Binding-site contacts:
Ligand atom OG contacts residue ARG181 of chain 1.F at 3.2 Å (salt-bridge).
Ligand atom CZ contacts residue THR179 of chain 1.F at 3.9 Å.
Ligand atom CB contacts residue ACE1 of chain 1.T at 3.1 Å.
Ligand atom N contacts residue NH21 of chain 1.U at 3.3 Å (h-bond).
Ligand atom O contacts residue LEU262 of chain 1.F at 3.6 Å.
Ligand atom C contacts residue NH21 of chain 1.U at 1.4 Å.
Ligand atom CB contacts residue ARG181 of chain 1.F at 3.8 Å.
Ligand atom CD2 contacts residue PRO360 of chain 1.F at 3.6 Å (hydrophobic).
Ligand atom CA contacts residue ARG181 of chain 1.F at 4.0 Å.
Ligand atom CD1 contacts residue LEU184 of chain 1.F at 3.6 Å (hydrophobic).
Ligand atom CB contacts residue NH21 of chain 1.U at 3.2 Å.
Ligand atom CD1 contacts residue LEU262 of chain 1.F at 3.3 Å (hydrophobic).
Ligand atom C contacts residue MET391 of chain 1.F at 4.0 Å (hydrophobic).
Ligand atom CG contacts residue ARG181 of chain 1.F at 4.0 Å.
Ligand atom CD1 contacts residue PHE182 of chain 1.F at 3.5 Å (hydrophobic).
Ligand atom CG contacts residue PHE182 of chain 1.F at 3.7 Å (hydrophobic).
Ligand atom N contacts residue ARG181 of chain 1.F at 2.9 Å (salt-bridge).
Ligand atom CA contacts residue NH21 of chain 1.U at 2.7 Å.
Ligand atom O contacts residue MET391 of chain 1.F at 3.3 Å.
Ligand atom NE2 contacts residue PRO392 of chain 1.F at 3.7 Å.
Ligand atom CE1 contacts residue LEU262 of chain 1.F at 3.5 Å (hydrophobic).
Ligand atom CA contacts residue ACE1 of chain 1.T at 2.4 Å.
Ligand atom CG contacts residue PRO392 of chain 1.F at 3.6 Å (hydrophobic).
Ligand atom NE2 contacts residue MET391 of chain 1.F at 2.7 Å (h-bond).
Ligand atom CZ contacts residue ARG181 of chain 1.F at 4.0 Å.
Ligand atom CZ contacts residue PRO257 of chain 1.F at 3.9 Å (hydrophobic).
Ligand atom CD1 contacts residue ARG183 of chain 1.F at 3.5 Å.
Ligand atom CD contacts residue MET391 of chain 1.F at 3.9 Å (hydrophobic).
Ligand atom CB contacts residue ARG181 of chain 1.F at 3.7 Å.
Ligand atom N contacts residue ACE1 of chain 1.T at 1.3 Å.
Ligand atom O contacts residue PHE182 of chain 1.F at 3.5 Å.
Ligand atom O contacts residue NH21 of chain 1.U at 2.3 Å (h-bond).
Ligand atom C contacts residue ARG181 of chain 1.F at 3.6 Å.
Ligand atom CD contacts residue MET391 of chain 1.F at 4.0 Å (hydrophobic).
Ligand atom CA contacts residue ARG181 of chain 1.F at 3.4 Å.
Ligand atom C contacts residue ACE1 of chain 1.T at 3.7 Å.
Ligand atom O contacts residue PHE182 of chain 1.F at 4.0 Å.
Ligand atom OE1 contacts residue MET391 of chain 1.F at 3.6 Å.
Ligand atom CD2 contacts residue MET391 of chain 1.F at 3.6 Å (hydrophobic).
Ligand atom OE1 contacts residue TYR337 of chain 1.F at 3.5 Å.

A protein and the small-molecule ligand that binds it are described below.
Small molecule (SMILES): CC(C)C[C@H](NC(=O)[C@H](CO)NC(=O)[C@H](CCC(=O)O)NC(=O)[C@@H](N)CCC(N)=O)C(=O)N[C@@H](Cc1ccccc1)C(=O)N[C@@H](C)CO

Sequence of chain 1.F:
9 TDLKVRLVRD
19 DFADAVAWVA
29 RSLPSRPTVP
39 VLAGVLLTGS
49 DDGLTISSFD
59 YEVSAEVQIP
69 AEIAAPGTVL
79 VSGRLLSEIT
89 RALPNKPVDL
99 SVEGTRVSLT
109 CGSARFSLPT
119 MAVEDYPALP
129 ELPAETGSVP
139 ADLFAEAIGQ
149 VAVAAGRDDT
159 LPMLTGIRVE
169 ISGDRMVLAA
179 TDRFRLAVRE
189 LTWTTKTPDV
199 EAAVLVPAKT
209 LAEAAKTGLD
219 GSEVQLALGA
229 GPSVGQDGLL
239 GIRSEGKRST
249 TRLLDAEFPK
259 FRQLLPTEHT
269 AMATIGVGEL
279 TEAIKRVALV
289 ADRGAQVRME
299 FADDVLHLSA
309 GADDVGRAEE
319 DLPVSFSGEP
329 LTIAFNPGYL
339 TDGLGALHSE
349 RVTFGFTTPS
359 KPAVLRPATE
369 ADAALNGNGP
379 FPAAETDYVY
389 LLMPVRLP